This small molecule binds to this protein.
Small molecule (SMILES): C[C@H](O)CONC(=O)c1oc2c(F)cncc2c1Nc1ccc(I)cc1F

Sequence of chain 1.D:
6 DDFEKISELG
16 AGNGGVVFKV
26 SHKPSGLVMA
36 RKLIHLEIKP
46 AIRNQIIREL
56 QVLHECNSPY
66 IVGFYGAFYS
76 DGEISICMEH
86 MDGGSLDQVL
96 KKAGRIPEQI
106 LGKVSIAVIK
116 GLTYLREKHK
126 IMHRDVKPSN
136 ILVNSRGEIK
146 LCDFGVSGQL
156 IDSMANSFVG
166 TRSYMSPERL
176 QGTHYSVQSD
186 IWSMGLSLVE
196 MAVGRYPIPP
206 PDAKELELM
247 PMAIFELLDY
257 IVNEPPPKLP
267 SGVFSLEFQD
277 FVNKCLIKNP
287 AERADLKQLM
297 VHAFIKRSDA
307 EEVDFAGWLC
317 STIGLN

Binding-site contacts:
Ligand atom C22 contacts residue ASP148 of chain 1.D at 3.8 Å.
Ligand atom F18 contacts residue ILE156 of chain 1.D at 3.1 Å.
Ligand atom C15 contacts residue LEU155 of chain 1.D at 3.6 Å (hydrophobic).
Ligand atom O28 contacts residue GLY17 of chain 1.D at 2.6 Å (h-bond).
Ligand atom N19 contacts residue ILE81 of chain 1.D at 3.7 Å.
Ligand atom C1 contacts residue MET159 of chain 1.D at 3.4 Å (hydrophobic).
Ligand atom N13 contacts residue LEU155 of chain 1.D at 3.7 Å.
Ligand atom O17 contacts residue MET159 of chain 1.D at 3.5 Å (h-bond).
Ligand atom C14 contacts residue VAL151 of chain 1.D at 3.4 Å (hydrophobic).
Ligand atom C16 contacts residue LEU155 of chain 1.D at 3.5 Å (hydrophobic).
Ligand atom I27 contacts residue VAL67 of chain 1.D at 3.4 Å.
Ligand atom C12 contacts residue PHE149 of chain 1.D at 3.2 Å (hydrophobic).
Ligand atom C21 contacts residue PHE149 of chain 1.D at 3.5 Å (hydrophobic).
Ligand atom N13 contacts residue PHE149 of chain 1.D at 3.4 Å (h-bond).
Ligand atom C4 contacts residue LYS37 of chain 1.D at 3.6 Å.
Ligand atom N6 contacts residue MET159 of chain 1.D at 3.6 Å.
Ligand atom F26 contacts residue ASP148 of chain 1.D at 3.4 Å.
Ligand atom O8 contacts residue LYS37 of chain 1.D at 2.8 Å (salt-bridge).
Ligand atom O5 contacts residue ASP148 of chain 1.D at 3.6 Å (salt-bridge).
Ligand atom O28 contacts residue GLY20 of chain 1.D at 3.3 Å (h-bond).
Ligand atom C14 contacts residue SER152 of chain 1.D at 3.2 Å.
Ligand atom C25 contacts residue ASP148 of chain 1.D at 3.5 Å.
Ligand atom C4 contacts residue ACP1 of chain 1.L at 3.5 Å.
Ligand atom O8 contacts residue ASP148 of chain 1.D at 3.1 Å.
Ligand atom C12 contacts residue VAL151 of chain 1.D at 3.5 Å (hydrophobic).
Ligand atom C14 contacts residue GLY150 of chain 1.D at 3.5 Å.
Ligand atom C20 contacts residue ASP148 of chain 1.D at 3.5 Å.
Ligand atom C2 contacts residue LYS37 of chain 1.D at 3.5 Å.
Ligand atom N6 contacts residue LYS37 of chain 1.D at 3.8 Å.
Ligand atom C11 contacts residue PHE149 of chain 1.D at 3.5 Å (hydrophobic).
Ligand atom F26 contacts residue ILE81 of chain 1.D at 3.6 Å.
Ligand atom O5 contacts residue LYS37 of chain 1.D at 2.8 Å (salt-bridge).
Ligand atom C1 contacts residue GLY19 of chain 1.D at 3.8 Å.
Ligand atom N13 contacts residue SER152 of chain 1.D at 3.0 Å (h-bond).
Ligand atom C12 contacts residue LEU155 of chain 1.D at 3.6 Å (hydrophobic).
Ligand atom O28 contacts residue ACP1 of chain 1.L at 3.0 Å (h-bond).
Ligand atom C7 contacts residue LYS37 of chain 1.D at 3.6 Å.
Ligand atom C11 contacts residue LEU155 of chain 1.D at 3.4 Å (hydrophobic).
Ligand atom N13 contacts residue VAL151 of chain 1.D at 3.1 Å (h-bond).
Ligand atom C21 contacts residue ASP148 of chain 1.D at 3.5 Å.